A protein and the small-molecule ligand that binds it are described below.
Small molecule (SMILES): CC(C)C[C@@H]1NC(=O)[C@@H]2CCCN2C(=O)[C@H](CC(C)C)NC(=O)[C@H](Cc2ccc(O)cc2)NC(=O)[C@@H]2CCCN2C(=O)[C@@H](NC(=O)[C@@H]2CCCN2C(=O)[C@@H](N)C(C)C)CSSC[C@@H](C(=O)N[C@@H](C)C(=O)NCC(=O)N[C@@H](CCCCN)C(=O)O)NC(=O)[C@H](CC(N)=O)NC(=O)[C@H](CC2=c3ccccc3=NC2)NC1=O

Sequence of chain 1.A:
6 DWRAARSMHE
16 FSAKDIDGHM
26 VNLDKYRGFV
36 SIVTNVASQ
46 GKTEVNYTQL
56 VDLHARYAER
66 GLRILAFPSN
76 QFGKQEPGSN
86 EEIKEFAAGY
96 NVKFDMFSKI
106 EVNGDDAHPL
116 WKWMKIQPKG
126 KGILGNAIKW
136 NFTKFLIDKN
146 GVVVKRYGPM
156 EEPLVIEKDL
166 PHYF

Binding-site contacts:
Ligand atom CE contacts residue ARG151 of chain 1.A at 3.4 Å.
Ligand atom CE1 contacts residue CSD45 of chain 1.A at 3.6 Å.
Ligand atom CE1 contacts residue TRP135 of chain 1.A at 3.5 Å (hydrophobic).
Ligand atom OH contacts residue PRO154 of chain 1.A at 3.5 Å (h-bond).
Ligand atom O contacts residue ILE128 of chain 1.A at 2.9 Å (h-bond).
Ligand atom O contacts residue TRP135 of chain 1.A at 3.7 Å.
Ligand atom O contacts residue GLY127 of chain 1.A at 3.3 Å.
Ligand atom CG contacts residue LYS47 of chain 1.A at 3.8 Å.
Ligand atom CD1 contacts residue CSD45 of chain 1.A at 3.8 Å.
Ligand atom CD contacts residue GLY153 of chain 1.A at 3.9 Å.
Ligand atom C contacts residue ILE128 of chain 1.A at 3.6 Å (hydrophobic).
Ligand atom CE2 contacts residue LYS134 of chain 1.A at 3.7 Å.
Ligand atom C contacts residue ARG151 of chain 1.A at 3.5 Å.
Ligand atom N contacts residue LYS134 of chain 1.A at 3.6 Å.
Ligand atom OXT contacts residue ARG151 of chain 1.A at 2.8 Å (salt-bridge).
Ligand atom N contacts residue LEU129 of chain 1.A at 3.6 Å.
Ligand atom CE2 contacts residue MET155 of chain 1.A at 3.8 Å (hydrophobic).
Ligand atom CH2 contacts residue PRO154 of chain 1.A at 3.8 Å (hydrophobic).
Ligand atom CD contacts residue GLU156 of chain 1.A at 3.8 Å.
Ligand atom CA contacts residue LYS134 of chain 1.A at 3.5 Å.
Ligand atom CB contacts residue MET155 of chain 1.A at 3.8 Å (hydrophobic).
Ligand atom SG contacts residue MET155 of chain 1.A at 3.5 Å (h-bond).
Ligand atom CB contacts residue TRP135 of chain 1.A at 3.7 Å (hydrophobic).
Ligand atom C contacts residue LYS134 of chain 1.A at 3.5 Å.
Ligand atom CZ3 contacts residue PRO154 of chain 1.A at 3.8 Å (hydrophobic).
Ligand atom O contacts residue LYS134 of chain 1.A at 2.9 Å (salt-bridge).
Ligand atom C contacts residue LEU129 of chain 1.A at 3.6 Å (hydrophobic).
Ligand atom CB contacts residue LEU129 of chain 1.A at 3.7 Å (hydrophobic).
Ligand atom CD1 contacts residue TRP135 of chain 1.A at 3.4 Å (hydrophobic).
Ligand atom CB contacts residue GLY153 of chain 1.A at 3.6 Å.
Ligand atom O contacts residue ARG151 of chain 1.A at 3.3 Å (salt-bridge).
Ligand atom CB contacts residue TRP135 of chain 1.A at 3.5 Å (hydrophobic).
Ligand atom CE3 contacts residue TRP135 of chain 1.A at 3.6 Å (hydrophobic).
Ligand atom CA contacts residue ILE128 of chain 1.A at 3.2 Å (hydrophobic).
Ligand atom CZ2 contacts residue LYS134 of chain 1.A at 3.5 Å.
Ligand atom NZ contacts residue GLU156 of chain 1.A at 3.4 Å (salt-bridge).
Ligand atom OH contacts residue LYS47 of chain 1.A at 3.7 Å.
Ligand atom NZ contacts residue ARG151 of chain 1.A at 2.7 Å (salt-bridge).
Ligand atom C contacts residue ILE128 of chain 1.A at 3.9 Å (hydrophobic).
Ligand atom N contacts residue ILE128 of chain 1.A at 3.0 Å (h-bond).